Sequence of chain 1.A:
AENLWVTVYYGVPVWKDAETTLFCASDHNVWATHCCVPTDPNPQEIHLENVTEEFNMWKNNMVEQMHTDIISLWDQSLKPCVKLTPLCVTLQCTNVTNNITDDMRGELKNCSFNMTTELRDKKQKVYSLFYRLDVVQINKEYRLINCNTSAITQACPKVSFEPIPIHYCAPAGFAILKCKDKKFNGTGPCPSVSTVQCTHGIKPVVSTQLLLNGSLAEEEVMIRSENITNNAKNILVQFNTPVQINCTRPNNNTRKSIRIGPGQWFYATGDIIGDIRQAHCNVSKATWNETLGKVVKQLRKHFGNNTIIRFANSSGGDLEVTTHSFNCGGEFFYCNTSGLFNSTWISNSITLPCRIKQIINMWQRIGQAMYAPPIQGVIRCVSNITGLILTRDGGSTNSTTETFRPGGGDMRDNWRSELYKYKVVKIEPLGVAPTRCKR

This small molecule binds to this protein.
Small molecule (SMILES): CC(=O)N[C@H]1[C@H](O[C@H]2[C@H](O)[C@@H](NC(C)=O)CO[C@@H]2CO)O[C@H](CO)[C@@H](O[C@@H]2O[C@H](CO)[C@@H](O)[C@H](O)[C@@H]2O)[C@@H]1O

Binding-site contacts:
Ligand atom C4 contacts residue ASN103 of chain 1.A at 4.2 Å.
Ligand atom O5 contacts residue GLY114 of chain 1.A at 3.6 Å.
Ligand atom C2 contacts residue ASN103 of chain 1.A at 2.5 Å.
Ligand atom O7 contacts residue ASN103 of chain 1.A at 3.8 Å.
Ligand atom C5 contacts residue GLY114 of chain 1.A at 4.2 Å.
Ligand atom C8 contacts residue ASN103 of chain 1.A at 3.6 Å.
Ligand atom C1 contacts residue GLY114 of chain 1.A at 4.0 Å.
Ligand atom C5 contacts residue ASN103 of chain 1.A at 3.7 Å.
Ligand atom N2 contacts residue ASN103 of chain 1.A at 2.9 Å (h-bond).
Ligand atom C1 contacts residue ASN103 of chain 1.A at 1.5 Å.
Ligand atom O5 contacts residue ARG113 of chain 1.A at 4.4 Å.
Ligand atom C6 contacts residue GLY114 of chain 1.A at 4.4 Å.
Ligand atom C3 contacts residue ASN103 of chain 1.A at 3.8 Å.
Ligand atom O5 contacts residue ASN103 of chain 1.A at 2.4 Å (h-bond).
Ligand atom C7 contacts residue ASN103 of chain 1.A at 3.4 Å.
Ligand atom C6 contacts residue ARG113 of chain 1.A at 4.2 Å.
Ligand atom O6 contacts residue ARG113 of chain 1.A at 4.1 Å.